Sequence of chain 1.A:
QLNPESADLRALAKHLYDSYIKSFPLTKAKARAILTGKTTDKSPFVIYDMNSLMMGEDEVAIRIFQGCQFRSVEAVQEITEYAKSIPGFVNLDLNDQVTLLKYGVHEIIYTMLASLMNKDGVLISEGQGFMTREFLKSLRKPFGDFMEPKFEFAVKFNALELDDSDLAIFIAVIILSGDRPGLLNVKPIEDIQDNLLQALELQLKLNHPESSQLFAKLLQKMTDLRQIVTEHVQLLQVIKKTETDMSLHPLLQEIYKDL

The protein below binds the small molecule below.
Small molecule (SMILES): O=C(O)Cc1c[nH]c2ccc(O)cc12

Binding-site contacts:
Ligand atom CAJ contacts residue HIS133 of chain 1.A at 3.8 Å.
Ligand atom CAL contacts residue GLN96 of chain 1.A at 4.2 Å.
Ligand atom CAM contacts residue MET174 of chain 1.A at 4.0 Å (hydrophobic).
Ligand atom CAJ contacts residue HIS259 of chain 1.A at 3.5 Å.
Ligand atom OAA contacts residue LEU279 of chain 1.A at 4.0 Å.
Ligand atom OAA contacts residue HIS133 of chain 1.A at 3.3 Å (h-bond).
Ligand atom CAF contacts residue HIS259 of chain 1.A at 3.5 Å.
Ligand atom CAH contacts residue SER99 of chain 1.A at 3.6 Å.
Ligand atom CAH contacts residue GLN96 of chain 1.A at 3.1 Å.
Ligand atom OAA contacts residue SER99 of chain 1.A at 2.8 Å (h-bond).
Ligand atom OAA contacts residue HIS259 of chain 1.A at 4.0 Å.
Ligand atom OAB contacts residue HIS259 of chain 1.A at 3.3 Å (h-bond).
Ligand atom OAB contacts residue TYR283 of chain 1.A at 3.6 Å.
Ligand atom CAJ contacts residue TYR137 of chain 1.A at 4.0 Å (hydrophobic).
Ligand atom CAL contacts residue HIS259 of chain 1.A at 3.8 Å.
Ligand atom CAG contacts residue SER99 of chain 1.A at 3.6 Å.
Ligand atom CAE contacts residue MET174 of chain 1.A at 3.5 Å (hydrophobic).
Ligand atom OAB contacts residue TYR137 of chain 1.A at 2.8 Å (h-bond).
Ligand atom CAN contacts residue CYS95 of chain 1.A at 3.6 Å (hydrophobic).
Ligand atom OAA contacts residue TYR283 of chain 1.A at 2.5 Å (h-bond).
Ligand atom OAA contacts residue GLN96 of chain 1.A at 3.8 Å.
Ligand atom OAB contacts residue SER99 of chain 1.A at 3.6 Å (h-bond).
Ligand atom OAC contacts residue ILE136 of chain 1.A at 3.8 Å.
Ligand atom OAB contacts residue HIS133 of chain 1.A at 3.4 Å (h-bond).
Ligand atom CAJ contacts residue TYR283 of chain 1.A at 3.2 Å (hydrophobic).
Ligand atom CAJ contacts residue SER99 of chain 1.A at 3.1 Å.
Ligand atom CAJ contacts residue GLN96 of chain 1.A at 3.8 Å.
Ligand atom CAD contacts residue LEU140 of chain 1.A at 3.6 Å (hydrophobic).
Ligand atom NAI contacts residue PHE173 of chain 1.A at 3.5 Å.
Ligand atom NAI contacts residue CYS95 of chain 1.A at 3.9 Å.
Ligand atom CAE contacts residue LEU140 of chain 1.A at 3.8 Å (hydrophobic).
Ligand atom CAE contacts residue CYS95 of chain 1.A at 4.2 Å (hydrophobic).
Ligand atom CAM contacts residue CYS95 of chain 1.A at 3.7 Å (hydrophobic).
Ligand atom NAI contacts residue MET174 of chain 1.A at 3.8 Å.
Ligand atom CAF contacts residue PHE173 of chain 1.A at 3.9 Å (hydrophobic).
Ligand atom CAF contacts residue CYS95 of chain 1.A at 3.9 Å (hydrophobic).
Ligand atom CAH contacts residue HIS259 of chain 1.A at 3.8 Å.
Ligand atom CAG contacts residue CYS95 of chain 1.A at 3.6 Å (hydrophobic).
Ligand atom CAL contacts residue CYS95 of chain 1.A at 3.8 Å (hydrophobic).
Ligand atom NAI contacts residue LYS177 of chain 1.A at 3.9 Å.